The protein below binds the small molecule below.
Small molecule (SMILES): Nc1ccn([C@@H]2O[C@H](COP(=O)=O)[C@@H](O[P](=O)(O)OC[C@H]3O[C@@H](n4ccc(N)nc4=O)[C@H](O)[C@@H]3O[P](=O)(O)OC[C@H]3O[C@@H](n4ccc(=O)[nH]c4=O)[C@H](O)[C@@H]3O[P](=O)(O)OC[C@H]3O[C@@H](n4ccc(N)nc4=O)[C@H](O)[C@@H]3O[P](=O)(O)OC[C@H]3O[C@@H](n4ccc(N)nc4=O)[C@H](O)[C@@H]3O[P](=O)(O)OC[C@H]3O[C@@H](n4ccc(=O)[nH]c4=O)[C@H](O)[C@@H]3O)[C@H]2O)c(=O)n1

Binding-site contacts:
Ligand atom O2' contacts residue PRO58 of chain 1.GA at 4.0 Å.
Ligand atom O2' contacts residue LYS57 of chain 1.GA at 4.3 Å.
Ligand atom C5' contacts residue LYS57 of chain 1.GA at 3.6 Å.
Ligand atom O5' contacts residue LYS57 of chain 1.GA at 4.3 Å.
Ligand atom C4' contacts residue PRO58 of chain 1.GA at 4.3 Å (hydrophobic).
Ligand atom P contacts residue LYS57 of chain 1.GA at 3.9 Å.
Ligand atom O3' contacts residue LYS57 of chain 1.GA at 3.6 Å.
Ligand atom C3' contacts residue PRO58 of chain 1.GA at 4.3 Å (hydrophobic).
Ligand atom OP1 contacts residue LYS57 of chain 1.GA at 3.0 Å (salt-bridge).
Ligand atom O3' contacts residue PRO58 of chain 1.GA at 3.3 Å.

Sequence of chain 1.GA:
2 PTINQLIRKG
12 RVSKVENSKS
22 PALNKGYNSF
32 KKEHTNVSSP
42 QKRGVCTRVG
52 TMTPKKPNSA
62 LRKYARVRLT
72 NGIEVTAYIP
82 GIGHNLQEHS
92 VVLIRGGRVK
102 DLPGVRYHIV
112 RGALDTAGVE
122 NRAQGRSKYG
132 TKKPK